Binding-site contacts:
Ligand atom C7 contacts residue ASN61 of chain 1.A at 4.2 Å.
Ligand atom N2 contacts residue ASN61 of chain 1.A at 3.1 Å (h-bond).
Ligand atom O6 contacts residue TYR28 of chain 1.A at 4.2 Å.
Ligand atom C4 contacts residue ASN61 of chain 1.A at 4.1 Å.
Ligand atom C5 contacts residue ASN61 of chain 1.A at 3.6 Å.
Ligand atom C1 contacts residue ASN61 of chain 1.A at 1.4 Å.
Ligand atom C7 contacts residue PHE59 of chain 1.A at 4.3 Å (hydrophobic).
Ligand atom C8 contacts residue PHE59 of chain 1.A at 3.4 Å (hydrophobic).
Ligand atom C2 contacts residue ASN61 of chain 1.A at 2.5 Å.
Ligand atom O5 contacts residue ASN61 of chain 1.A at 2.3 Å (h-bond).
Ligand atom C3 contacts residue ASN61 of chain 1.A at 3.8 Å.

Sequence of chain 1.A:
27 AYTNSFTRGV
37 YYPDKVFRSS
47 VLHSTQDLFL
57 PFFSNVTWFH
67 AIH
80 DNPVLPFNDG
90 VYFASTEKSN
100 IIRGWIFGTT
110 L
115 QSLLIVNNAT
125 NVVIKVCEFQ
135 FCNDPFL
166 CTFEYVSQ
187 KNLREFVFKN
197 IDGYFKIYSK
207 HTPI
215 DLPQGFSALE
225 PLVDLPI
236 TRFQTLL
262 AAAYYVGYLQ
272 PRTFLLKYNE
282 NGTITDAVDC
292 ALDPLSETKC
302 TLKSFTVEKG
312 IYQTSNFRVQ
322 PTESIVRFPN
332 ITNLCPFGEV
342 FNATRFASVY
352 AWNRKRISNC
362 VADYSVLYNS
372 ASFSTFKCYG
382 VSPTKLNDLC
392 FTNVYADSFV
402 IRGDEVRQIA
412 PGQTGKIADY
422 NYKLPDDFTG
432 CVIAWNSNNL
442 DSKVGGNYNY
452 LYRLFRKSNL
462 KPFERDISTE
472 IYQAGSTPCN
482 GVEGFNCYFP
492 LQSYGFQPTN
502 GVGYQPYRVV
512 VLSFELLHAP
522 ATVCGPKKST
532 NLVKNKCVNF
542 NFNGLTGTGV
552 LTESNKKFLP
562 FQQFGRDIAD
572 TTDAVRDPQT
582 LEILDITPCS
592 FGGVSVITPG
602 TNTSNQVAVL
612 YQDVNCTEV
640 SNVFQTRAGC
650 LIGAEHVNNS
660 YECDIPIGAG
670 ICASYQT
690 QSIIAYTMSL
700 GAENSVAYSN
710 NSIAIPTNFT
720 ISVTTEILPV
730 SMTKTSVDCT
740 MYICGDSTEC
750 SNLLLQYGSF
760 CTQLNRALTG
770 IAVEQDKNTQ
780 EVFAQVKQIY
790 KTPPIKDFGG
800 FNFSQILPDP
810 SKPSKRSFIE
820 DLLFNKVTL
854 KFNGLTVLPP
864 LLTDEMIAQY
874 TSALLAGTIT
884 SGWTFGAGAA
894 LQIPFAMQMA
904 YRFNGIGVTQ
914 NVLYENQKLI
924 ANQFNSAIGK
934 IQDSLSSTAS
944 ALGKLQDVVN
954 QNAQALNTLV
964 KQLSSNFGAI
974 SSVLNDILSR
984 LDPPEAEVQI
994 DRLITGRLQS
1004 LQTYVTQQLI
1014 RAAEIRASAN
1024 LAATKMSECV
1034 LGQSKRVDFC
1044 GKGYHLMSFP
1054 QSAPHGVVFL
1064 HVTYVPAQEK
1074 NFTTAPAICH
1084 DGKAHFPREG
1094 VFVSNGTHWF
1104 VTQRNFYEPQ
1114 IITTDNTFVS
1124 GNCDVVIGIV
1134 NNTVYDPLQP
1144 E

A protein and the small-molecule ligand that binds it are described below.
Small molecule (SMILES): CC(=O)N[C@@H]1[C@@H](O)[C@H](O)[C@@H](CO)O[C@H]1O